Sequence of chain 1.A:
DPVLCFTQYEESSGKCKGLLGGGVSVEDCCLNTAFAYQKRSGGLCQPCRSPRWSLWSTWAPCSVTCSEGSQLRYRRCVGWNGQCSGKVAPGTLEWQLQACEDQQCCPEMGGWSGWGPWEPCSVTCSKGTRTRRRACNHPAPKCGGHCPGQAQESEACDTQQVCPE

A small-molecule ligand and the protein it binds are described below.
Small molecule (SMILES): OC[C@H]1O[C@H](O)[C@@H](O)[C@@H](O)[C@@H]1O

Binding-site contacts:
Ligand atom O6 contacts residue ARG134 of chain 1.A at 3.8 Å.
Ligand atom C3 contacts residue TRP112 of chain 1.A at 3.9 Å (hydrophobic).
Ligand atom C2 contacts residue TRP112 of chain 1.A at 2.5 Å (hydrophobic).
Ligand atom C1 contacts residue ARG134 of chain 1.A at 3.9 Å.
Ligand atom C4 contacts residue TRP112 of chain 1.A at 4.3 Å (hydrophobic).
Ligand atom C5 contacts residue TRP112 of chain 1.A at 3.8 Å (hydrophobic).
Ligand atom C2 contacts residue PRO148 of chain 1.A at 3.9 Å (hydrophobic).
Ligand atom O2 contacts residue TRP112 of chain 1.A at 2.8 Å (h-bond).
Ligand atom O4 contacts residue PRO148 of chain 1.A at 3.9 Å.
Ligand atom O2 contacts residue GLY111 of chain 1.A at 3.3 Å.
Ligand atom C1 contacts residue PRO148 of chain 1.A at 4.5 Å (hydrophobic).
Ligand atom C1 contacts residue TRP112 of chain 1.A at 1.5 Å (hydrophobic).
Ligand atom O2 contacts residue GLY110 of chain 1.A at 4.2 Å.
Ligand atom C3 contacts residue PRO148 of chain 1.A at 4.3 Å (hydrophobic).
Ligand atom O5 contacts residue ARG134 of chain 1.A at 3.6 Å.
Ligand atom O5 contacts residue TRP112 of chain 1.A at 2.4 Å.
Ligand atom O5 contacts residue PRO148 of chain 1.A at 4.5 Å.
Ligand atom O2 contacts residue PRO148 of chain 1.A at 4.4 Å.